Sequence of chain 1.C:
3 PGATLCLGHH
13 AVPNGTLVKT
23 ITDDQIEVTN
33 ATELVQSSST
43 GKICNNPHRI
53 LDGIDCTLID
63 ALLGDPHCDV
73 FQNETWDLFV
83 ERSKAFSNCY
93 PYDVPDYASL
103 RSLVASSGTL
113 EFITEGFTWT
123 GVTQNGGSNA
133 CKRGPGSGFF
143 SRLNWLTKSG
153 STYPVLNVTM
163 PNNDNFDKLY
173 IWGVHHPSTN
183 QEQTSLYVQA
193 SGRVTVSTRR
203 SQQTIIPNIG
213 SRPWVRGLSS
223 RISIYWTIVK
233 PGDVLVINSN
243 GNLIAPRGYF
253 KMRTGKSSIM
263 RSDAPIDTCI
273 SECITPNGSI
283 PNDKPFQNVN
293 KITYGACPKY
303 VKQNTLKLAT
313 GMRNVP

A protein and the small-molecule ligand that binds it are described below.
Small molecule (SMILES): CC(=O)N[C@H]1[C@H](O[C@H]2[C@H](O)[C@@H](NC(C)=O)CO[C@@H]2CO)O[C@H](CO)[C@@H](O)[C@@H]1O

Binding-site contacts:
Ligand atom C5 contacts residue PHE114 of chain 1.C at 4.4 Å (hydrophobic).
Ligand atom N2 contacts residue PHE114 of chain 1.C at 4.3 Å.
Ligand atom C3 contacts residue ASN75 of chain 1.C at 3.8 Å.
Ligand atom C2 contacts residue PHE114 of chain 1.C at 4.3 Å (hydrophobic).
Ligand atom C5 contacts residue ASN75 of chain 1.C at 3.7 Å.
Ligand atom C1 contacts residue PHE114 of chain 1.C at 3.7 Å (hydrophobic).
Ligand atom C2 contacts residue ASN75 of chain 1.C at 2.5 Å.
Ligand atom O5 contacts residue PHE114 of chain 1.C at 4.4 Å.
Ligand atom N2 contacts residue ASN75 of chain 1.C at 3.0 Å (h-bond).
Ligand atom C5 contacts residue GLU113 of chain 1.C at 4.3 Å.
Ligand atom C7 contacts residue ASN75 of chain 1.C at 3.5 Å.
Ligand atom C8 contacts residue ILE115 of chain 1.C at 4.2 Å (hydrophobic).
Ligand atom C4 contacts residue ASN75 of chain 1.C at 4.2 Å.
Ligand atom O7 contacts residue ILE115 of chain 1.C at 3.9 Å.
Ligand atom O5 contacts residue GLU113 of chain 1.C at 3.7 Å.
Ligand atom O5 contacts residue ASN75 of chain 1.C at 2.3 Å (h-bond).
Ligand atom C3 contacts residue PHE114 of chain 1.C at 4.2 Å (hydrophobic).
Ligand atom O7 contacts residue ASN75 of chain 1.C at 3.6 Å.
Ligand atom C8 contacts residue LYS253 of chain 1.C at 4.5 Å.
Ligand atom C5 contacts residue ILE115 of chain 1.C at 4.3 Å (hydrophobic).
Ligand atom C1 contacts residue ASN75 of chain 1.C at 1.4 Å.
Ligand atom C7 contacts residue ILE115 of chain 1.C at 4.2 Å (hydrophobic).
Ligand atom C6 contacts residue GLU113 of chain 1.C at 3.3 Å.
Ligand atom O6 contacts residue GLU113 of chain 1.C at 3.5 Å (salt-bridge).